Binding-site contacts:
Ligand atom C2 contacts residue TYR141 of chain 1.D at 3.5 Å (hydrophobic).
Ligand atom C6 contacts residue ARG149 of chain 1.D at 3.8 Å.
Ligand atom O5 contacts residue TYR141 of chain 1.D at 3.8 Å.
Ligand atom N2 contacts residue TYR141 of chain 1.D at 3.6 Å.
Ligand atom C1 contacts residue TYR141 of chain 1.D at 3.5 Å (hydrophobic).

A small-molecule ligand and the protein it binds are described below.
Small molecule (SMILES): CC(=O)N[C@@H]1[C@@H](O)[C@H](O)[C@@H](CO)O[C@H]1O

Sequence of chain 1.D:
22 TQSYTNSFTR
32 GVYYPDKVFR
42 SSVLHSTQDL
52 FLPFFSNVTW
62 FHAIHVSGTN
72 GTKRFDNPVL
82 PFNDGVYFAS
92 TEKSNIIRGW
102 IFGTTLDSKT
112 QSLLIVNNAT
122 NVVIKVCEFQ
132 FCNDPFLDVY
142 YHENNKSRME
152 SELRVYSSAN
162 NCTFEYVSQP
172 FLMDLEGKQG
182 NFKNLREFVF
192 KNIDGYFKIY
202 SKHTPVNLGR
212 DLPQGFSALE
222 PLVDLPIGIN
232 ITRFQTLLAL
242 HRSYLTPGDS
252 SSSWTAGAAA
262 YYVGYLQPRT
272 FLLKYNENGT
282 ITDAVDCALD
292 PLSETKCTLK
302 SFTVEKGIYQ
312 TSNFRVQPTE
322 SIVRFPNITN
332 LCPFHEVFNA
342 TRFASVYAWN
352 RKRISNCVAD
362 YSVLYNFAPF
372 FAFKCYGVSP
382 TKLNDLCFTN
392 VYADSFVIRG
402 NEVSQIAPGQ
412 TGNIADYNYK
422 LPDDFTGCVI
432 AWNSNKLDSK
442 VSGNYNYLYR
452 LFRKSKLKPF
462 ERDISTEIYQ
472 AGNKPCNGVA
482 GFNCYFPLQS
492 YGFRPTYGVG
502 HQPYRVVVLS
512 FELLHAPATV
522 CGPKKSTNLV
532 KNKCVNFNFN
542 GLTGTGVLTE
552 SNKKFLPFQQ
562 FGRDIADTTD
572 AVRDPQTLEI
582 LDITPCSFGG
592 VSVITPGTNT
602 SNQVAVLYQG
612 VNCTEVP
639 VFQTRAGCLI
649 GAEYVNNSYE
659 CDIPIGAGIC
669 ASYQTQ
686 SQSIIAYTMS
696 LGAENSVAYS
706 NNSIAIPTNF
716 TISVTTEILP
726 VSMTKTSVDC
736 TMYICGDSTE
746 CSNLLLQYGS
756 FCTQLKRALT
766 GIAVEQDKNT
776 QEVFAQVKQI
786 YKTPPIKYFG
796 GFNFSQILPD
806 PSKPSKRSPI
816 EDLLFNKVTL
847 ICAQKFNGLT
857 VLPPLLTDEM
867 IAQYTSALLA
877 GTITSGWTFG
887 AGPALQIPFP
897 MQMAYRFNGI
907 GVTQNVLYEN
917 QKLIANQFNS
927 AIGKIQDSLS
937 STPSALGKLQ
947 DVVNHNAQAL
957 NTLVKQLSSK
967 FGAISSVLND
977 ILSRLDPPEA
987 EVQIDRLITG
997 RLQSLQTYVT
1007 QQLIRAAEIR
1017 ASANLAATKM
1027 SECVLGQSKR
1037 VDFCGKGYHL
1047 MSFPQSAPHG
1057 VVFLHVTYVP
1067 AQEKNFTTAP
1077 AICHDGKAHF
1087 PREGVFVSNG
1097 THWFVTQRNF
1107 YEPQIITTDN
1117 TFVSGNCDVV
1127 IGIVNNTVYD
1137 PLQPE